A protein and the small-molecule ligand that binds it are described below.
Small molecule (SMILES): Nc1nc2c(ncn2[C@@H]2O[C@H](CO[P](=O)(O)O[P](=O)(O)NP(=O)(O)O)[C@@H](O)[C@H]2O)c(=O)[nH]1

Sequence of chain 1.A:
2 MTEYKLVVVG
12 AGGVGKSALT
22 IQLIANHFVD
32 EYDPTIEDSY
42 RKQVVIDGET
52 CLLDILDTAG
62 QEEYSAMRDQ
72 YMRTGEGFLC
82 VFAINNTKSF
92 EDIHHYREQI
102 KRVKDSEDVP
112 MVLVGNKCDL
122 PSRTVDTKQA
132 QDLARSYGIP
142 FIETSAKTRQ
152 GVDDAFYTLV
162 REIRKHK

Binding-site contacts:
Ligand atom O3' contacts residue TYR33 of chain 1.A at 3.4 Å.
Ligand atom N3B contacts residue TYR33 of chain 1.A at 3.2 Å.
Ligand atom O1G contacts residue GLY61 of chain 1.A at 2.9 Å (h-bond).
Ligand atom O6 contacts residue ASP120 of chain 1.A at 3.3 Å (salt-bridge).
Ligand atom O3G contacts residue THR36 of chain 1.A at 2.6 Å (h-bond).
Ligand atom O6 contacts residue ALA147 of chain 1.A at 2.8 Å (h-bond).
Ligand atom O2G contacts residue TYR33 of chain 1.A at 3.4 Å.
Ligand atom N3B contacts residue GLY14 of chain 1.A at 3.1 Å (h-bond).
Ligand atom N7 contacts residue ASN117 of chain 1.A at 3.0 Å (h-bond).
Ligand atom O2B contacts residue VAL15 of chain 1.A at 3.2 Å (h-bond).
Ligand atom O3' contacts residue ASP31 of chain 1.A at 2.9 Å (salt-bridge).
Ligand atom O1B contacts residue MG1 of chain 1.E at 2.0 Å.
Ligand atom O6 contacts residue SER146 of chain 1.A at 3.5 Å.
Ligand atom O2' contacts residue VAL30 of chain 1.A at 2.9 Å (h-bond).
Ligand atom O1A contacts residue TYR33 of chain 1.A at 3.1 Å.
Ligand atom O1G contacts residue GLY13 of chain 1.A at 3.5 Å.
Ligand atom O2B contacts residue GLY14 of chain 1.A at 3.4 Å (h-bond).
Ligand atom O1B contacts residue LYS17 of chain 1.A at 3.4 Å (salt-bridge).
Ligand atom O2A contacts residue SER18 of chain 1.A at 3.2 Å (h-bond).
Ligand atom O4' contacts residue LYS118 of chain 1.A at 3.1 Å (salt-bridge).
Ligand atom N3B contacts residue MG1 of chain 1.E at 3.3 Å.
Ligand atom N1 contacts residue ASP120 of chain 1.A at 3.0 Å (salt-bridge).
Ligand atom O3G contacts residue MG1 of chain 1.E at 2.0 Å.
Ligand atom O1B contacts residue SER18 of chain 1.A at 2.6 Å (h-bond).
Ligand atom O2B contacts residue GLY16 of chain 1.A at 3.1 Å (h-bond).
Ligand atom O1G contacts residue LYS17 of chain 1.A at 2.7 Å (salt-bridge).
Ligand atom O2G contacts residue PRO35 of chain 1.A at 3.5 Å.
Ligand atom C5' contacts residue TYR33 of chain 1.A at 3.5 Å (hydrophobic).
Ligand atom C6 contacts residue LYS118 of chain 1.A at 3.4 Å.
Ligand atom O3A contacts residue GLY16 of chain 1.A at 3.2 Å (h-bond).
Ligand atom O2A contacts residue ALA19 of chain 1.A at 2.7 Å (h-bond).
Ligand atom PG contacts residue MG1 of chain 1.E at 3.1 Å.
Ligand atom N2 contacts residue ASP120 of chain 1.A at 2.8 Å (salt-bridge).
Ligand atom O2' contacts residue PHE29 of chain 1.A at 3.2 Å.
Ligand atom O2B contacts residue LYS17 of chain 1.A at 2.9 Å (salt-bridge).
Ligand atom O6 contacts residue LYS118 of chain 1.A at 3.3 Å.
Ligand atom PB contacts residue MG1 of chain 1.E at 3.2 Å.
Ligand atom O2A contacts residue GLY16 of chain 1.A at 3.4 Å.
Ligand atom O6 contacts residue ASN117 of chain 1.A at 3.4 Å (h-bond).
Ligand atom O2' contacts residue ASP31 of chain 1.A at 3.1 Å (salt-bridge).